Sequence of chain 8.A:
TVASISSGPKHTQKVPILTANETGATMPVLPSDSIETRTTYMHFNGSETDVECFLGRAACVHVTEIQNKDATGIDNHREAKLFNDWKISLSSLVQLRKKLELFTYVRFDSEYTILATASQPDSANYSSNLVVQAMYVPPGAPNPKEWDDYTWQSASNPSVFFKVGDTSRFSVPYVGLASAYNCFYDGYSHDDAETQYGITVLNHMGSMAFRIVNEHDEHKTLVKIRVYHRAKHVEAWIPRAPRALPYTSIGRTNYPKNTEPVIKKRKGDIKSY

The protein below binds the small molecule below.
Small molecule (SMILES): Cc1cc(CCCCCOc2ccc(C3=NCCO3)cc2)on1

Sequence of chain 8.C:
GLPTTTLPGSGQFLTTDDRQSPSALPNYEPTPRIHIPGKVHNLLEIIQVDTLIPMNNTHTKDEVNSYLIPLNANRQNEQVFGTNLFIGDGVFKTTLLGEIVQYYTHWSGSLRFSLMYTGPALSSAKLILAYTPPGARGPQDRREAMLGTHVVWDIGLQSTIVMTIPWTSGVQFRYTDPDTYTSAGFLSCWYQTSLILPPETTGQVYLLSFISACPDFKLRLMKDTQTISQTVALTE

Binding-site contacts:
Ligand atom C2B contacts residue VAL188 of chain 8.A at 3.5 Å (hydrophobic).
Ligand atom C5A contacts residue ALA150 of chain 8.A at 3.6 Å (hydrophobic).
Ligand atom C5B contacts residue PHE186 of chain 8.A at 3.9 Å (hydrophobic).
Ligand atom C4C contacts residue VAL188 of chain 8.A at 3.7 Å (hydrophobic).
Ligand atom C2C contacts residue TYR197 of chain 8.A at 3.7 Å (hydrophobic).
Ligand atom O1B contacts residue TYR128 of chain 8.A at 3.4 Å (h-bond).
Ligand atom C3C contacts residue TYR128 of chain 8.A at 3.4 Å (hydrophobic).
Ligand atom C5 contacts residue LEU106 of chain 8.A at 3.8 Å (hydrophobic).
Ligand atom C5B contacts residue MET224 of chain 8.A at 3.8 Å (hydrophobic).
Ligand atom C1B contacts residue ILE104 of chain 8.A at 4.0 Å (hydrophobic).
Ligand atom C4A contacts residue PRO174 of chain 8.A at 3.1 Å (hydrophobic).
Ligand atom C1B contacts residue TYR128 of chain 8.A at 3.6 Å (hydrophobic).
Ligand atom C5A contacts residue VAL176 of chain 8.A at 3.6 Å (hydrophobic).
Ligand atom N3A contacts residue TYR152 of chain 8.A at 3.5 Å.
Ligand atom O1B contacts residue ILE104 of chain 8.A at 3.9 Å.
Ligand atom C3B contacts residue TYR152 of chain 8.A at 3.7 Å (hydrophobic).
Ligand atom C1C contacts residue TYR128 of chain 8.A at 3.7 Å (hydrophobic).
Ligand atom C6B contacts residue ILE104 of chain 8.A at 3.6 Å (hydrophobic).
Ligand atom C5A contacts residue PHE186 of chain 8.A at 3.5 Å (hydrophobic).
Ligand atom C2A contacts residue PHE186 of chain 8.A at 3.3 Å (hydrophobic).
Ligand atom C1B contacts residue VAL188 of chain 8.A at 3.8 Å (hydrophobic).
Ligand atom C4 contacts residue LEU106 of chain 8.A at 3.9 Å (hydrophobic).
Ligand atom C1C contacts residue LEU106 of chain 8.A at 3.8 Å (hydrophobic).
Ligand atom O1A contacts residue PHE186 of chain 8.A at 3.0 Å.
Ligand atom O1 contacts residue LEU106 of chain 8.A at 3.8 Å.
Ligand atom C5B contacts residue TYR128 of chain 8.A at 4.0 Å (hydrophobic).
Ligand atom N3A contacts residue PRO174 of chain 8.A at 3.7 Å.
Ligand atom C4B contacts residue PHE186 of chain 8.A at 3.6 Å (hydrophobic).
Ligand atom N3A contacts residue ALA24 of chain 8.C at 3.8 Å.
Ligand atom C4C contacts residue VAL191 of chain 8.A at 3.0 Å (hydrophobic).
Ligand atom N3A contacts residue PHE186 of chain 8.A at 4.0 Å.
Ligand atom C2C contacts residue MET221 of chain 8.A at 4.0 Å (hydrophobic).
Ligand atom C2A contacts residue TYR152 of chain 8.A at 3.6 Å (hydrophobic).
Ligand atom N2 contacts residue LEU106 of chain 8.A at 3.8 Å.
Ligand atom C4 contacts residue TYR197 of chain 8.A at 3.8 Å (hydrophobic).
Ligand atom C6B contacts residue TYR128 of chain 8.A at 3.3 Å (hydrophobic).
Ligand atom C3B contacts residue VAL188 of chain 8.A at 3.8 Å (hydrophobic).
Ligand atom C4B contacts residue TYR152 of chain 8.A at 3.8 Å (hydrophobic).
Ligand atom O1 contacts residue MET221 of chain 8.A at 3.9 Å.
Ligand atom C5C contacts residue VAL191 of chain 8.A at 3.8 Å (hydrophobic).